Binding-site contacts:
Ligand atom C15 contacts residue ASN207 of chain 1.B at 3.7 Å.
Ligand atom C6 contacts residue LEU209 of chain 1.B at 3.8 Å (hydrophobic).
Ligand atom C2 contacts residue ALA107 of chain 1.B at 3.6 Å (hydrophobic).
Ligand atom C15 contacts residue ASP206 of chain 1.B at 3.6 Å.
Ligand atom N11 contacts residue VAL94 of chain 1.B at 3.9 Å.
Ligand atom N3 contacts residue TYR159 of chain 1.B at 3.6 Å.
Ligand atom C7 contacts residue LEU209 of chain 1.B at 3.4 Å (hydrophobic).
Ligand atom O22 contacts residue GLU128 of chain 1.B at 3.6 Å.
Ligand atom C16 contacts residue LYS204 of chain 1.B at 3.7 Å.
Ligand atom N3 contacts residue ALA107 of chain 1.B at 3.4 Å.
Ligand atom C1 contacts residue VAL141 of chain 1.B at 3.3 Å (hydrophobic).
Ligand atom S24 contacts residue MET157 of chain 1.B at 3.5 Å.
Ligand atom S24 contacts residue ALA219 of chain 1.B at 4.0 Å.
Ligand atom C2 contacts residue GLU158 of chain 1.B at 3.6 Å.
Ligand atom C6 contacts residue ILE86 of chain 1.B at 3.9 Å (hydrophobic).
Ligand atom C1 contacts residue GLU158 of chain 1.B at 3.3 Å.
Ligand atom C17 contacts residue LYS204 of chain 1.B at 3.9 Å.
Ligand atom C9 contacts residue LEU209 of chain 1.B at 3.9 Å (hydrophobic).
Ligand atom C15 contacts residue ASP220 of chain 1.B at 3.5 Å.
Ligand atom C1 contacts residue MET157 of chain 1.B at 3.6 Å (hydrophobic).
Ligand atom N3 contacts residue GLU158 of chain 1.B at 3.2 Å (salt-bridge).
Ligand atom C16 contacts residue ASP220 of chain 1.B at 3.4 Å.
Ligand atom C16 contacts residue ASP206 of chain 1.B at 3.9 Å.
Ligand atom C10 contacts residue VAL94 of chain 1.B at 3.8 Å (hydrophobic).
Ligand atom N5 contacts residue TYR159 of chain 1.B at 3.7 Å.
Ligand atom N19 contacts residue LYS109 of chain 1.B at 3.9 Å.
Ligand atom N14 contacts residue ASP220 of chain 1.B at 3.2 Å (salt-bridge).
Ligand atom N19 contacts residue ASP220 of chain 1.B at 3.3 Å (salt-bridge).
Ligand atom N3 contacts residue MET160 of chain 1.B at 3.1 Å (h-bond).
Ligand atom C17 contacts residue ASP220 of chain 1.B at 3.8 Å.
Ligand atom C2 contacts residue LEU209 of chain 1.B at 3.6 Å (hydrophobic).
Ligand atom C8 contacts residue LEU209 of chain 1.B at 3.5 Å (hydrophobic).
Ligand atom N5 contacts residue ALA107 of chain 1.B at 3.7 Å.
Ligand atom O22 contacts residue LYS109 of chain 1.B at 3.1 Å (salt-bridge).
Ligand atom C18 contacts residue ASP220 of chain 1.B at 3.9 Å.
Ligand atom O22 contacts residue ASP220 of chain 1.B at 3.8 Å.
Ligand atom C21 contacts residue LYS109 of chain 1.B at 3.7 Å.
Ligand atom C16 contacts residue ASN207 of chain 1.B at 2.8 Å.
Ligand atom C7 contacts residue ALA107 of chain 1.B at 4.0 Å (hydrophobic).
Ligand atom N5 contacts residue MET160 of chain 1.B at 3.2 Å (h-bond).

Sequence of chain 1.B:
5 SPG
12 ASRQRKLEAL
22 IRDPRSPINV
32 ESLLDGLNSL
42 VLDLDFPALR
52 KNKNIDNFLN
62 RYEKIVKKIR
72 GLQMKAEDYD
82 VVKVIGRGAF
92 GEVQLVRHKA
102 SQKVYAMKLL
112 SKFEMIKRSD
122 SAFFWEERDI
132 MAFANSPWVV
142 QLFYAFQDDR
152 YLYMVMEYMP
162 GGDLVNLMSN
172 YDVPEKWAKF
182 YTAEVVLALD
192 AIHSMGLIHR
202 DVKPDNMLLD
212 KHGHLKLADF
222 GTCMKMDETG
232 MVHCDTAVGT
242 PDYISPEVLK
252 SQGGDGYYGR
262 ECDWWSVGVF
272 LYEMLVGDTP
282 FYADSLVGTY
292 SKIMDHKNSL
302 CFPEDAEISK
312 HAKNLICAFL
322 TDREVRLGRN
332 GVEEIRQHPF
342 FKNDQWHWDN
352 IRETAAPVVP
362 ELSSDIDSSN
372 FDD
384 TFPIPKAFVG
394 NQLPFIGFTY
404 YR

The small molecule below binds the protein below.
Small molecule (SMILES): Cc1[nH]ncc1-c1cc2nc(CN3CCCC3)[nH]c(=O)c2s1